Binding-site contacts:
Ligand atom O15 contacts residue 5AW1 of chain 1.D at 3.2 Å.
Ligand atom S32 contacts residue THR289 of chain 1.A at 4.1 Å.
Ligand atom O25 contacts residue PHE284 of chain 1.A at 3.3 Å.
Ligand atom C33 contacts residue PHE200 of chain 1.A at 3.3 Å (hydrophobic).
Ligand atom C22 contacts residue 5AW1 of chain 1.D at 3.5 Å.
Ligand atom S32 contacts residue ALA285 of chain 1.A at 3.7 Å.
Ligand atom C10 contacts residue 5AW1 of chain 1.D at 3.7 Å.
Ligand atom N30 contacts residue HEM1 of chain 1.B at 2.4 Å.
Ligand atom C35 contacts residue 5AW1 of chain 1.D at 4.0 Å.
Ligand atom C13 contacts residue 5AW1 of chain 1.D at 3.6 Å.
Ligand atom C35 contacts residue PHE200 of chain 1.A at 2.8 Å (hydrophobic).
Ligand atom C31 contacts residue ALA285 of chain 1.A at 3.4 Å (hydrophobic).
Ligand atom N12 contacts residue 5AW1 of chain 1.D at 3.3 Å (h-bond).
Ligand atom C31 contacts residue HEM1 of chain 1.B at 2.7 Å.
Ligand atom S37 contacts residue LYS189 of chain 1.A at 3.3 Å.
Ligand atom C29 contacts residue THR289 of chain 1.A at 4.0 Å.
Ligand atom O11 contacts residue 5AW1 of chain 1.D at 3.1 Å.
Ligand atom C27 contacts residue LEU462 of chain 1.A at 4.1 Å (hydrophobic).
Ligand atom C36 contacts residue LYS188 of chain 1.A at 3.7 Å.
Ligand atom O25 contacts residue 5AW1 of chain 1.D at 3.5 Å.
Ligand atom N08 contacts residue LYS188 of chain 1.A at 3.7 Å.
Ligand atom C14 contacts residue 5AW1 of chain 1.D at 3.2 Å.
Ligand atom C27 contacts residue THR289 of chain 1.A at 3.9 Å.
Ligand atom C22 contacts residue LEU462 of chain 1.A at 3.9 Å (hydrophobic).
Ligand atom O11 contacts residue LYS188 of chain 1.A at 3.2 Å (salt-bridge).
Ligand atom C20 contacts residue 5AW1 of chain 1.D at 3.5 Å.
Ligand atom C17 contacts residue 5AW1 of chain 1.D at 4.0 Å.
Ligand atom O11 contacts residue LYS189 of chain 1.A at 3.8 Å.
Ligand atom C29 contacts residue HEM1 of chain 1.B at 3.0 Å.
Ligand atom C19 contacts residue 5AW1 of chain 1.D at 3.1 Å.
Ligand atom C28 contacts residue THR289 of chain 1.A at 3.7 Å.
Ligand atom N16 contacts residue 5AW1 of chain 1.D at 3.4 Å.
Ligand atom C09 contacts residue LYS188 of chain 1.A at 3.1 Å.
Ligand atom C09 contacts residue 5AW1 of chain 1.D at 3.3 Å.
Ligand atom C24 contacts residue 5AW1 of chain 1.D at 3.7 Å.
Ligand atom C34 contacts residue VAL220 of chain 1.A at 3.3 Å (hydrophobic).
Ligand atom C36 contacts residue LYS189 of chain 1.A at 3.1 Å.
Ligand atom C10 contacts residue LYS188 of chain 1.A at 3.9 Å.
Ligand atom N08 contacts residue 5AW1 of chain 1.D at 3.8 Å.
Ligand atom N23 contacts residue 5AW1 of chain 1.D at 3.5 Å (h-bond).

Sequence of chain 1.A:
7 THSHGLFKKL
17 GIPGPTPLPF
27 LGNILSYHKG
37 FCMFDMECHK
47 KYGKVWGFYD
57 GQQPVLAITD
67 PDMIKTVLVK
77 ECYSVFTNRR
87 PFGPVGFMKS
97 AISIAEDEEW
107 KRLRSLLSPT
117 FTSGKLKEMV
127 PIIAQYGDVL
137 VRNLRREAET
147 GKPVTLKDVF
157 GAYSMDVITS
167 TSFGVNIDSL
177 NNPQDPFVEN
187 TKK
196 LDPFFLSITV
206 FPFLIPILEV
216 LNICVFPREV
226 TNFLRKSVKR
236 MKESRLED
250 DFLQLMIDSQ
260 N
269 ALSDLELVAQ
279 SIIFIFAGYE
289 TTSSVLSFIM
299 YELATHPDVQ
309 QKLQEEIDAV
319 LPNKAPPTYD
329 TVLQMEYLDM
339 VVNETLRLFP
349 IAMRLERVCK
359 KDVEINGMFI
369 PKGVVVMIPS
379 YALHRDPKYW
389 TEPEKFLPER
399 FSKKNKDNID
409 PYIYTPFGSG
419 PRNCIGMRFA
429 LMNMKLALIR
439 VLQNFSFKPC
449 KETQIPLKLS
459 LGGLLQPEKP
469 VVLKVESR

This protein binds this small molecule.
Small molecule (SMILES): CC(C)c1nc(CN(C)C(=O)N[C@@H](C(=O)N[C@@H](C)CC[C@H](C)NC(=O)OCc2cncs2)C(C)C)cs1